Sequence of chain 1.A:
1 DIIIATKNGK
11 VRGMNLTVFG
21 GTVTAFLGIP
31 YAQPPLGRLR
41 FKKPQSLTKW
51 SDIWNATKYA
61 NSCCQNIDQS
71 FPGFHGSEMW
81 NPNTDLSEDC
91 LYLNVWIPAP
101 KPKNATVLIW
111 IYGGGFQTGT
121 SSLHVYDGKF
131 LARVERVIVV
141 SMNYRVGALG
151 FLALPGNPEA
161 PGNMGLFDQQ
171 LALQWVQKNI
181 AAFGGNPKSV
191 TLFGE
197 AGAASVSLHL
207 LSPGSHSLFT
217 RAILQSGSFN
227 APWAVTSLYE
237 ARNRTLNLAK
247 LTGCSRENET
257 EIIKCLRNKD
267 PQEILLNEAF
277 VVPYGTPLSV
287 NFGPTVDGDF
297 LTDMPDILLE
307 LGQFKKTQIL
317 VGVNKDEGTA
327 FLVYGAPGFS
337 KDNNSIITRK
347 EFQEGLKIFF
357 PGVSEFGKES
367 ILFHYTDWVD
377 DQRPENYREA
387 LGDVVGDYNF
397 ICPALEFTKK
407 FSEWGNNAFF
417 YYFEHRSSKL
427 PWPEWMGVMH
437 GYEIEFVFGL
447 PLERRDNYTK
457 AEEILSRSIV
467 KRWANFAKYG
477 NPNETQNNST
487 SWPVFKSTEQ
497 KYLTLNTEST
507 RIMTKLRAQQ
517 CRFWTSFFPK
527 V

Binding-site contacts:
Ligand atom C4 contacts residue GLY334 of chain 1.A at 4.3 Å.
Ligand atom N2 contacts residue SER336 of chain 1.A at 3.5 Å.
Ligand atom C2 contacts residue ASN339 of chain 1.A at 2.5 Å.
Ligand atom O5 contacts residue GLY334 of chain 1.A at 4.1 Å.
Ligand atom O5 contacts residue ASN339 of chain 1.A at 2.1 Å (h-bond).
Ligand atom C1 contacts residue SER336 of chain 1.A at 4.1 Å.
Ligand atom N2 contacts residue ASN339 of chain 1.A at 3.1 Å (h-bond).
Ligand atom C3 contacts residue ASN339 of chain 1.A at 3.8 Å.
Ligand atom O7 contacts residue ASN339 of chain 1.A at 4.2 Å.
Ligand atom C7 contacts residue ASN339 of chain 1.A at 4.0 Å.
Ligand atom C4 contacts residue ASN339 of chain 1.A at 4.0 Å.
Ligand atom O6 contacts residue GLY334 of chain 1.A at 4.0 Å.
Ligand atom C2 contacts residue SER336 of chain 1.A at 3.7 Å.
Ligand atom C1 contacts residue ASN339 of chain 1.A at 1.4 Å.
Ligand atom O6 contacts residue GLU347 of chain 1.A at 3.7 Å.
Ligand atom C7 contacts residue SER336 of chain 1.A at 4.4 Å.
Ligand atom C6 contacts residue ASN339 of chain 1.A at 4.5 Å.
Ligand atom C8 contacts residue SER336 of chain 1.A at 4.3 Å.
Ligand atom C5 contacts residue ASN339 of chain 1.A at 3.5 Å.

This protein binds this small molecule.
Small molecule (SMILES): CC(=O)N[C@@H]1[C@@H](O)[C@H](O)[C@@H](CO)O[C@H]1O